The small molecule below binds the protein below.
Small molecule (SMILES): CC(=O)N[C@H]1[C@H](O[C@H]2[C@H](O[C@@H]3O[C@@H](C)[C@@H](O)[C@@H](O)[C@@H]3O)[C@@H](NC(C)=O)CO[C@@H]2CO[C@@H]2O[C@@H](C)[C@@H](O)[C@@H](O)[C@@H]2O)O[C@H](CO)[C@@H](O[C@@H]2O[C@H](CO)[C@@H](O)[C@H](O)[C@@H]2O)[C@@H]1O

Binding-site contacts:
Ligand atom C7 contacts residue ASN25 of chain 1.A at 4.2 Å.
Ligand atom C1 contacts residue ASN25 of chain 1.A at 4.0 Å.
Ligand atom O5 contacts residue ASN25 of chain 1.A at 3.8 Å.
Ligand atom O4 contacts residue PRO19 of chain 1.A at 4.0 Å.
Ligand atom O3 contacts residue ASN20 of chain 1.A at 3.6 Å.
Ligand atom N2 contacts residue ASN22 of chain 1.A at 3.0 Å (h-bond).
Ligand atom C1 contacts residue ASN22 of chain 1.A at 1.4 Å.
Ligand atom C3 contacts residue ASN22 of chain 1.A at 3.8 Å.
Ligand atom C5 contacts residue ASN25 of chain 1.A at 3.9 Å.
Ligand atom C6 contacts residue ASN25 of chain 1.A at 3.8 Å.
Ligand atom O7 contacts residue ASN22 of chain 1.A at 3.7 Å.
Ligand atom C5 contacts residue ASN20 of chain 1.A at 3.8 Å.
Ligand atom C6 contacts residue ASN20 of chain 1.A at 4.4 Å.
Ligand atom O5 contacts residue ASN22 of chain 1.A at 2.3 Å (h-bond).
Ligand atom C5 contacts residue GLN21 of chain 1.A at 4.2 Å.
Ligand atom C8 contacts residue ASN25 of chain 1.A at 3.4 Å.
Ligand atom C6 contacts residue GLN21 of chain 1.A at 3.5 Å.
Ligand atom C5 contacts residue ASN22 of chain 1.A at 3.6 Å.
Ligand atom O5 contacts residue ASN20 of chain 1.A at 4.0 Å.
Ligand atom C4 contacts residue ASN22 of chain 1.A at 4.2 Å.
Ligand atom C7 contacts residue ASN22 of chain 1.A at 3.5 Å.
Ligand atom C6 contacts residue THR18 of chain 1.A at 4.1 Å.
Ligand atom C4 contacts residue PRO19 of chain 1.A at 3.6 Å (hydrophobic).
Ligand atom C4 contacts residue GLN21 of chain 1.A at 4.3 Å.
Ligand atom O6 contacts residue ASN20 of chain 1.A at 4.3 Å.
Ligand atom C4 contacts residue ASN20 of chain 1.A at 3.8 Å.
Ligand atom C2 contacts residue ASN22 of chain 1.A at 2.5 Å.
Ligand atom O3 contacts residue PRO19 of chain 1.A at 4.4 Å.
Ligand atom C3 contacts residue ASN20 of chain 1.A at 3.7 Å.
Ligand atom O5 contacts residue ASN25 of chain 1.A at 4.4 Å.

Sequence of chain 1.A:
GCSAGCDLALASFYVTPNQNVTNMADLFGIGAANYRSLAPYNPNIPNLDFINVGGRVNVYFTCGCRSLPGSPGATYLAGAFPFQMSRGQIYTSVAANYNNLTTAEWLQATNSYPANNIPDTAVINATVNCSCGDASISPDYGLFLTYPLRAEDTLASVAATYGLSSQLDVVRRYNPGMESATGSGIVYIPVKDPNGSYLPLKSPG